Sequence of chain 1.C:
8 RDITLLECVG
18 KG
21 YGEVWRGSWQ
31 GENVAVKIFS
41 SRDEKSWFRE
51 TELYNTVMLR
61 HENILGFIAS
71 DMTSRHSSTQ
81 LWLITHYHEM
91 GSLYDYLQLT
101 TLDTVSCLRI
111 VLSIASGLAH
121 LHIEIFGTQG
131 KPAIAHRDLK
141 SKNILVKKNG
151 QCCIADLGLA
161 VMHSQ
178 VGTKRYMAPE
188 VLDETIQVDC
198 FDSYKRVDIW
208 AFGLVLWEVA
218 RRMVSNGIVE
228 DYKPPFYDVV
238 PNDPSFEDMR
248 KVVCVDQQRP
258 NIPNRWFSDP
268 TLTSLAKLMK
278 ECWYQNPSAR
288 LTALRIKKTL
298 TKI

Binding-site contacts:
Ligand atom C01 contacts residue ALA35 of chain 1.C at 3.5 Å (hydrophobic).
Ligand atom C23 contacts residue VAL16 of chain 1.C at 3.6 Å (hydrophobic).
Ligand atom C01 contacts residue THR85 of chain 1.C at 3.4 Å.
Ligand atom C32 contacts residue ASP156 of chain 1.C at 3.8 Å.
Ligand atom C03 contacts residue LEU65 of chain 1.C at 3.7 Å (hydrophobic).
Ligand atom C07 contacts residue HIS86 of chain 1.C at 3.8 Å.
Ligand atom N33 contacts residue ASP156 of chain 1.C at 3.3 Å.
Ligand atom C14 contacts residue VAL16 of chain 1.C at 3.5 Å (hydrophobic).
Ligand atom C12 contacts residue GLY91 of chain 1.C at 3.5 Å.
Ligand atom C23 contacts residue ASP95 of chain 1.C at 3.7 Å.
Ligand atom C28 contacts residue LEU145 of chain 1.C at 3.8 Å (hydrophobic).
Ligand atom C07 contacts residue ALA35 of chain 1.C at 3.6 Å (hydrophobic).
Ligand atom O34 contacts residue ASP156 of chain 1.C at 3.7 Å.
Ligand atom C07 contacts residue LEU145 of chain 1.C at 3.2 Å (hydrophobic).
Ligand atom C04 contacts residue LEU65 of chain 1.C at 3.7 Å (hydrophobic).
Ligand atom N15 contacts residue VAL16 of chain 1.C at 3.7 Å.
Ligand atom F30 contacts residue ASP156 of chain 1.C at 3.7 Å.
Ligand atom C04 contacts residue THR85 of chain 1.C at 3.5 Å.
Ligand atom C32 contacts residue LYS37 of chain 1.C at 3.7 Å.
Ligand atom C01 contacts residue LEU83 of chain 1.C at 3.6 Å (hydrophobic).
Ligand atom F30 contacts residue ALA155 of chain 1.C at 3.5 Å.
Ligand atom C25 contacts residue VAL16 of chain 1.C at 3.4 Å (hydrophobic).
Ligand atom N08 contacts residue LEU145 of chain 1.C at 3.6 Å.
Ligand atom C09 contacts residue HIS88 of chain 1.C at 3.1 Å.
Ligand atom O02 contacts residue LYS37 of chain 1.C at 3.7 Å.
Ligand atom C04 contacts residue ALA35 of chain 1.C at 3.6 Å (hydrophobic).
Ligand atom C25 contacts residue TYR87 of chain 1.C at 3.6 Å (hydrophobic).
Ligand atom O02 contacts residue THR85 of chain 1.C at 3.5 Å.
Ligand atom N08 contacts residue HIS88 of chain 1.C at 3.1 Å (h-bond).
Ligand atom C13 contacts residue GLY91 of chain 1.C at 3.5 Å.
Ligand atom O34 contacts residue LYS37 of chain 1.C at 3.7 Å.
Ligand atom C13 contacts residue VAL16 of chain 1.C at 3.8 Å (hydrophobic).
Ligand atom N33 contacts residue LYS37 of chain 1.C at 2.8 Å (salt-bridge).
Ligand atom C14 contacts residue GLY91 of chain 1.C at 3.8 Å.
Ligand atom C24 contacts residue VAL16 of chain 1.C at 3.5 Å (hydrophobic).
Ligand atom C22 contacts residue ASP95 of chain 1.C at 3.6 Å.
Ligand atom C06 contacts residue LEU145 of chain 1.C at 3.5 Å (hydrophobic).
Ligand atom C24 contacts residue TYR87 of chain 1.C at 3.7 Å (hydrophobic).
Ligand atom O34 contacts residue GLU50 of chain 1.C at 2.8 Å (salt-bridge).
Ligand atom C01 contacts residue LYS37 of chain 1.C at 3.5 Å.

This protein binds this small molecule.
Small molecule (SMILES): COc1cc(-c2cncc(-c3ccc(N4CCN(C(C)C)CC4)cc3)c2C)cc(F)c1C(N)=O